This protein binds this small molecule.
Small molecule (SMILES): Nc1ncnc2c1ncn2[C@@H]1O[C@H](COP(=O)(O)OP(=O)(O)OP(O)(O)=S)[C@@H](O)[C@H]1O

Binding-site contacts:
Ligand atom O3A contacts residue GLY61 of chain 1.B at 3.3 Å.
Ligand atom O5' contacts residue ARG309 of chain 1.B at 3.6 Å (salt-bridge).
Ligand atom O3G contacts residue ARG309 of chain 1.B at 3.4 Å (salt-bridge).
Ligand atom PG contacts residue ARG309 of chain 1.B at 3.5 Å.
Ligand atom O3A contacts residue GLY63 of chain 1.B at 3.1 Å (h-bond).
Ligand atom O2G contacts residue LYS64 of chain 1.B at 3.4 Å.
Ligand atom S1G contacts residue ARG246 of chain 1.C at 3.2 Å (salt-bridge).
Ligand atom C5' contacts residue ARG309 of chain 1.B at 3.5 Å.
Ligand atom N7 contacts residue GLY61 of chain 1.B at 3.3 Å (h-bond).
Ligand atom PG contacts residue ARG246 of chain 1.C at 3.3 Å.
Ligand atom O2B contacts residue THR65 of chain 1.B at 2.6 Å (h-bond).
Ligand atom O2A contacts residue THR65 of chain 1.B at 2.5 Å (h-bond).
Ligand atom O1B contacts residue LYS64 of chain 1.B at 3.1 Å (salt-bridge).
Ligand atom O3G contacts residue ARG246 of chain 1.C at 2.5 Å (salt-bridge).
Ligand atom O1A contacts residue THR65 of chain 1.B at 3.1 Å (h-bond).
Ligand atom O1B contacts residue GLY63 of chain 1.B at 3.3 Å (h-bond).
Ligand atom O3B contacts residue ARG309 of chain 1.B at 2.7 Å (salt-bridge).
Ligand atom O1A contacts residue ARG309 of chain 1.B at 2.6 Å (salt-bridge).
Ligand atom O2A contacts residue LYS64 of chain 1.B at 3.0 Å (salt-bridge).
Ligand atom O2A contacts residue GLY63 of chain 1.B at 3.1 Å.
Ligand atom O2A contacts residue LEU66 of chain 1.B at 2.6 Å (h-bond).
Ligand atom PB contacts residue LYS64 of chain 1.B at 3.5 Å.
Ligand atom C8 contacts residue GLY63 of chain 1.B at 3.6 Å.
Ligand atom N7 contacts residue SER62 of chain 1.B at 3.0 Å (h-bond).
Ligand atom O3A contacts residue LYS64 of chain 1.B at 3.5 Å (salt-bridge).
Ligand atom O3A contacts residue ARG309 of chain 1.B at 3.1 Å (salt-bridge).
Ligand atom C8 contacts residue GLY61 of chain 1.B at 3.1 Å.
Ligand atom O2B contacts residue LYS64 of chain 1.B at 3.4 Å.
Ligand atom O3G contacts residue THR65 of chain 1.B at 3.4 Å (h-bond).
Ligand atom O3B contacts residue GLY61 of chain 1.B at 3.1 Å (h-bond).
Ligand atom N6 contacts residue ILE18 of chain 1.B at 3.2 Å (h-bond).
Ligand atom PA contacts residue ARG309 of chain 1.B at 3.2 Å.
Ligand atom N6 contacts residue SER62 of chain 1.B at 3.5 Å (h-bond).
Ligand atom PB contacts residue ARG309 of chain 1.B at 3.4 Å.
Ligand atom O3A contacts residue SER62 of chain 1.B at 3.5 Å (h-bond).
Ligand atom N1 contacts residue ILE264 of chain 1.B at 3.5 Å.
Ligand atom N3 contacts residue ILE264 of chain 1.B at 3.6 Å.
Ligand atom C2 contacts residue ILE264 of chain 1.B at 3.3 Å (hydrophobic).
Ligand atom O1B contacts residue SER62 of chain 1.B at 3.0 Å (h-bond).
Ligand atom N7 contacts residue GLY63 of chain 1.B at 3.1 Å.

Sequence of chain 1.B:
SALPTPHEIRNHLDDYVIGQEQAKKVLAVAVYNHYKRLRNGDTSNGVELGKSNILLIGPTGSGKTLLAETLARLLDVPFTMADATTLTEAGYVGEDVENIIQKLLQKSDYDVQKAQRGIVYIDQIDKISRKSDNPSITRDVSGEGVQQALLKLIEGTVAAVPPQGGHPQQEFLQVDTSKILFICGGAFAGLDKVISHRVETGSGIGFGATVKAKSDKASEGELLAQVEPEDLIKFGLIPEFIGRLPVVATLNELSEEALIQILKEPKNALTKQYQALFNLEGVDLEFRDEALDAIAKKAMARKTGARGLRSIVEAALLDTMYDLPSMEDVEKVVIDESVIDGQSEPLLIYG

Sequence of chain 1.C:
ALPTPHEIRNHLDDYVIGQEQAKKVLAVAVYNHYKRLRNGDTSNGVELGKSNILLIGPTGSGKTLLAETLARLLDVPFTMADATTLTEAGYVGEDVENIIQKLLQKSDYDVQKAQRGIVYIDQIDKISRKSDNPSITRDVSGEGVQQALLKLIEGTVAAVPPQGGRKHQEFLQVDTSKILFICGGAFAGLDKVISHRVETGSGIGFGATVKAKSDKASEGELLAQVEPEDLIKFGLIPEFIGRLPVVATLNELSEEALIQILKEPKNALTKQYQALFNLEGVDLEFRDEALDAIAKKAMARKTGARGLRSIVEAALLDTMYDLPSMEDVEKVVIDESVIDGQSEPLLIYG